Sequence of chain 1.B:
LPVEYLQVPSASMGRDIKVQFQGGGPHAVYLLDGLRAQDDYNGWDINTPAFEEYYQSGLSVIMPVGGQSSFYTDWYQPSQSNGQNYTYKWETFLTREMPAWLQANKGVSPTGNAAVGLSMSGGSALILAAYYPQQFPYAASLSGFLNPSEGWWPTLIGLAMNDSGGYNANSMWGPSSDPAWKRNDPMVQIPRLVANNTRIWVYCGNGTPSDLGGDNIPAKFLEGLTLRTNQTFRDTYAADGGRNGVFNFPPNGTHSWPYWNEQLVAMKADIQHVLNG

Binding-site contacts:
Ligand atom C27 contacts residue ILE223 of chain 1.B at 3.7 Å (hydrophobic).
Ligand atom O05 contacts residue TRP266 of chain 1.B at 3.6 Å.
Ligand atom C24 contacts residue PHE227 of chain 1.B at 3.8 Å (hydrophobic).
Ligand atom C14 contacts residue HIS261 of chain 1.B at 4.0 Å.
Ligand atom O07 contacts residue ARG42 of chain 1.B at 3.7 Å.
Ligand atom C08 contacts residue ARG42 of chain 1.B at 4.1 Å.
Ligand atom P01 contacts residue SER125 of chain 1.B at 3.6 Å.
Ligand atom C19 contacts residue ALA166 of chain 1.B at 3.9 Å (hydrophobic).
Ligand atom C03 contacts residue ARG42 of chain 1.B at 4.1 Å.
Ligand atom C13 contacts residue PRO224 of chain 1.B at 4.2 Å (hydrophobic).
Ligand atom O17 contacts residue MET126 of chain 1.B at 4.1 Å.
Ligand atom C28 contacts residue ILE223 of chain 1.B at 4.3 Å (hydrophobic).
Ligand atom O04 contacts residue LEU228 of chain 1.B at 3.5 Å.
Ligand atom C25 contacts residue PRO224 of chain 1.B at 4.2 Å (hydrophobic).
Ligand atom O06 contacts residue PRO224 of chain 1.B at 3.3 Å.
Ligand atom P01 contacts residue LEU41 of chain 1.B at 3.8 Å.
Ligand atom O02 contacts residue ARG42 of chain 1.B at 3.6 Å.
Ligand atom C18 contacts residue LEU41 of chain 1.B at 4.0 Å (hydrophobic).
Ligand atom C22 contacts residue LEU228 of chain 1.B at 4.1 Å (hydrophobic).
Ligand atom C25 contacts residue PHE227 of chain 1.B at 4.2 Å (hydrophobic).
Ligand atom C26 contacts residue PHE227 of chain 1.B at 3.4 Å (hydrophobic).
Ligand atom O05 contacts residue HIS261 of chain 1.B at 3.7 Å.
Ligand atom C15 contacts residue TRP266 of chain 1.B at 3.5 Å (hydrophobic).
Ligand atom O04 contacts residue PRO224 of chain 1.B at 4.0 Å.
Ligand atom C15 contacts residue TRP263 of chain 1.B at 4.3 Å (hydrophobic).
Ligand atom C03 contacts residue LEU41 of chain 1.B at 4.2 Å (hydrophobic).
Ligand atom O17 contacts residue SER125 of chain 1.B at 2.5 Å (h-bond).
Ligand atom C28 contacts residue PHE227 of chain 1.B at 3.6 Å (hydrophobic).
Ligand atom O17 contacts residue LEU41 of chain 1.B at 3.2 Å (h-bond).
Ligand atom O17 contacts residue GLY40 of chain 1.B at 4.1 Å.
Ligand atom C20 contacts residue ALA166 of chain 1.B at 4.2 Å (hydrophobic).
Ligand atom C27 contacts residue PHE227 of chain 1.B at 4.1 Å (hydrophobic).
Ligand atom C18 contacts residue LEU228 of chain 1.B at 4.1 Å (hydrophobic).
Ligand atom C19 contacts residue LEU41 of chain 1.B at 3.8 Å (hydrophobic).
Ligand atom O07 contacts residue GLY40 of chain 1.B at 3.5 Å.
Ligand atom O04 contacts residue ALA225 of chain 1.B at 4.3 Å.
Ligand atom C10 contacts residue LEU228 of chain 1.B at 4.3 Å (hydrophobic).
Ligand atom O07 contacts residue LEU41 of chain 1.B at 3.2 Å (h-bond).
Ligand atom O05 contacts residue SER125 of chain 1.B at 3.7 Å.
Ligand atom C11 contacts residue LEU228 of chain 1.B at 4.2 Å (hydrophobic).

A protein and the small-molecule ligand that binds it are described below.
Small molecule (SMILES): CCCCCCCCCCCC[C@H](CCP(=O)(O)OC)[C@H](C(C)=O)C(=O)OC